A protein and the small-molecule ligand that binds it are described below.
Small molecule (SMILES): COc1ccc(C(=O)Oc2c(Br)cc(Br)cc2CNC(=O)c2ccccc2[N+](=O)[O-])cc1

Binding-site contacts:
Ligand atom BR2 contacts residue ILE52 of chain 1.D at 3.7 Å.
Ligand atom C30 contacts residue TYR93 of chain 1.D at 3.3 Å (hydrophobic).
Ligand atom C09 contacts residue TYR64 of chain 1.D at 3.4 Å (hydrophobic).
Ligand atom C10 contacts residue TYR64 of chain 1.D at 3.4 Å (hydrophobic).
Ligand atom O28 contacts residue TRP60 of chain 1.D at 3.2 Å (h-bond).
Ligand atom C02 contacts residue ASP73 of chain 1.D at 3.8 Å.
Ligand atom O13 contacts residue TYR64 of chain 1.D at 3.6 Å.
Ligand atom O27 contacts residue TYR56 of chain 1.D at 3.4 Å.
Ligand atom C32 contacts residue TRP88 of chain 1.D at 3.6 Å (hydrophobic).
Ligand atom C04 contacts residue ASP73 of chain 1.D at 3.4 Å.
Ligand atom C06 contacts residue LEU36 of chain 1.D at 3.6 Å (hydrophobic).
Ligand atom C09 contacts residue LEU36 of chain 1.D at 3.6 Å (hydrophobic).
Ligand atom C31 contacts residue THR75 of chain 1.D at 3.7 Å.
Ligand atom O28 contacts residue LEU110 of chain 1.D at 3.3 Å.
Ligand atom BR1 contacts residue TRP60 of chain 1.D at 3.3 Å.
Ligand atom C12 contacts residue TYR64 of chain 1.D at 3.5 Å (hydrophobic).
Ligand atom C10 contacts residue LEU36 of chain 1.D at 3.8 Å (hydrophobic).
Ligand atom C05 contacts residue TYR64 of chain 1.D at 3.6 Å (hydrophobic).
Ligand atom O01 contacts residue TYR56 of chain 1.D at 2.7 Å (h-bond).
Ligand atom O19 contacts residue LEU125 of chain 1.D at 3.6 Å.
Ligand atom C20 contacts residue LEU125 of chain 1.D at 3.7 Å (hydrophobic).
Ligand atom C31 contacts residue TRP88 of chain 1.D at 3.3 Å (hydrophobic).
Ligand atom C25 contacts residue TRP88 of chain 1.D at 3.7 Å (hydrophobic).
Ligand atom N26 contacts residue TRP60 of chain 1.D at 3.5 Å (h-bond).
Ligand atom O28 contacts residue TYR56 of chain 1.D at 3.8 Å.
Ligand atom N26 contacts residue TYR56 of chain 1.D at 3.8 Å.
Ligand atom C32 contacts residue THR75 of chain 1.D at 3.5 Å.
Ligand atom C24 contacts residue TRP88 of chain 1.D at 3.7 Å (hydrophobic).
Ligand atom BR1 contacts residue TYR56 of chain 1.D at 3.8 Å.
Ligand atom C30 contacts residue TRP88 of chain 1.D at 3.4 Å (hydrophobic).
Ligand atom O27 contacts residue TRP60 of chain 1.D at 3.0 Å (h-bond).
Ligand atom C17 contacts residue LEU40 of chain 1.D at 3.7 Å (hydrophobic).
Ligand atom BR1 contacts residue TYR64 of chain 1.D at 3.6 Å.
Ligand atom C32 contacts residue ASP73 of chain 1.D at 3.8 Å.
Ligand atom C07 contacts residue TYR64 of chain 1.D at 3.5 Å (hydrophobic).
Ligand atom N03 contacts residue ASP73 of chain 1.D at 2.8 Å (salt-bridge).
Ligand atom C07 contacts residue LEU36 of chain 1.D at 3.5 Å (hydrophobic).
Ligand atom C30 contacts residue PHE101 of chain 1.D at 3.6 Å (hydrophobic).
Ligand atom C06 contacts residue TYR64 of chain 1.D at 3.5 Å (hydrophobic).
Ligand atom O01 contacts residue SER129 of chain 1.D at 3.3 Å (h-bond).

Sequence of chain 1.D:
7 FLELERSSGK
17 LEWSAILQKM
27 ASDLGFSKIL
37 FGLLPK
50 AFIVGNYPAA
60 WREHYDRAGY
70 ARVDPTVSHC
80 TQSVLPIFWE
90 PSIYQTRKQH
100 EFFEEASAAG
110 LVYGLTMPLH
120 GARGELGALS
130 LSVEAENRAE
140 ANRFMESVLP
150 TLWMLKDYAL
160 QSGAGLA